Binding-site contacts:
Ligand atom C2 contacts residue GLU201 of chain 2.A at 3.5 Å.
Ligand atom N7 contacts residue GLY118 of chain 2.A at 3.7 Å.
Ligand atom C6 contacts residue PHE200 of chain 2.A at 3.6 Å (hydrophobic).
Ligand atom O6 contacts residue GLY118 of chain 2.A at 3.6 Å.
Ligand atom N1 contacts residue VAL217 of chain 2.A at 3.8 Å.
Ligand atom C1 contacts residue HIS86 of chain 2.A at 3.7 Å.
Ligand atom N2 contacts residue LEU195 of chain 2.A at 3.4 Å.
Ligand atom C2 contacts residue MET219 of chain 2.A at 3.7 Å (hydrophobic).
Ligand atom O2 contacts residue ASN115 of chain 2.A at 3.5 Å.
Ligand atom N3 contacts residue MET219 of chain 2.A at 3.6 Å.
Ligand atom N7 contacts residue ASN243 of chain 2.A at 3.2 Å (h-bond).
Ligand atom C8 contacts residue THR242 of chain 2.A at 3.6 Å.
Ligand atom O4 contacts residue HIS86 of chain 2.A at 2.8 Å (h-bond).
Ligand atom O5' contacts residue VAL260 of chain 2.A at 3.4 Å.
Ligand atom N7 contacts residue THR242 of chain 2.A at 3.7 Å.
Ligand atom N2 contacts residue VAL217 of chain 2.A at 3.5 Å.
Ligand atom P contacts residue SER220 of chain 2.A at 3.8 Å.
Ligand atom O3 contacts residue ASN115 of chain 2.A at 3.4 Å.
Ligand atom O3' contacts residue TYR88 of chain 2.A at 3.3 Å (h-bond).
Ligand atom O4 contacts residue ARG84 of chain 2.A at 3.0 Å (salt-bridge).
Ligand atom O3 contacts residue ALA116 of chain 2.A at 3.0 Å (h-bond).
Ligand atom N1 contacts residue GLU201 of chain 2.A at 3.0 Å (salt-bridge).
Ligand atom N2 contacts residue GLU201 of chain 2.A at 2.7 Å (salt-bridge).
Ligand atom C3' contacts residue MET219 of chain 2.A at 3.7 Å (hydrophobic).
Ligand atom C5 contacts residue GLY118 of chain 2.A at 3.7 Å.
Ligand atom O3 contacts residue SER33 of chain 2.A at 2.9 Å (h-bond).
Ligand atom O6 contacts residue ASN243 of chain 2.A at 3.6 Å.
Ligand atom O6 contacts residue PHE200 of chain 2.A at 3.7 Å.
Ligand atom O5' contacts residue HIS257 of chain 2.A at 2.7 Å (h-bond).
Ligand atom C5' contacts residue HIS257 of chain 2.A at 3.5 Å.
Ligand atom C2 contacts residue VAL217 of chain 2.A at 3.6 Å (hydrophobic).
Ligand atom O3 contacts residue GLY32 of chain 2.A at 3.4 Å.
Ligand atom N2 contacts residue MET219 of chain 2.A at 3.6 Å.
Ligand atom C5 contacts residue PHE200 of chain 2.A at 3.6 Å (hydrophobic).
Ligand atom C1P contacts residue SER33 of chain 2.A at 3.4 Å.
Ligand atom O2' contacts residue MET219 of chain 2.A at 3.5 Å (h-bond).
Ligand atom N9 contacts residue ALA116 of chain 2.A at 3.6 Å (h-bond).
Ligand atom C1' contacts residue ALA116 of chain 2.A at 3.2 Å (hydrophobic).
Ligand atom O2 contacts residue SER220 of chain 2.A at 2.7 Å (h-bond).
Ligand atom O4 contacts residue SER220 of chain 2.A at 3.7 Å.

A small-molecule ligand and the protein it binds are described below.
Small molecule (SMILES): Nc1nc2c(ncn2[C@@H]2O[C@H](CO)[C@H]3O[C@@H](CP(=O)(O)O)O[C@H]32)c(=O)[nH]1

Sequence of chain 2.A:
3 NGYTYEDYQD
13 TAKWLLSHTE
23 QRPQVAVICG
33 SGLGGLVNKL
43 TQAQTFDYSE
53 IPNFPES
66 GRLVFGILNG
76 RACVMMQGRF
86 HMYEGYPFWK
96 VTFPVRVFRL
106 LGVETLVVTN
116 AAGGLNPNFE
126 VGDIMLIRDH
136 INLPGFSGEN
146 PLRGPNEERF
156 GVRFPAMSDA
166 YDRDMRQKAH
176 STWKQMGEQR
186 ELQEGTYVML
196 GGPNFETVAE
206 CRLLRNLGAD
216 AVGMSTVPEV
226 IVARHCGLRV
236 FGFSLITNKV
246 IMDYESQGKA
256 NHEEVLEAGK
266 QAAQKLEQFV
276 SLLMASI

Sequence of chain 3.A:
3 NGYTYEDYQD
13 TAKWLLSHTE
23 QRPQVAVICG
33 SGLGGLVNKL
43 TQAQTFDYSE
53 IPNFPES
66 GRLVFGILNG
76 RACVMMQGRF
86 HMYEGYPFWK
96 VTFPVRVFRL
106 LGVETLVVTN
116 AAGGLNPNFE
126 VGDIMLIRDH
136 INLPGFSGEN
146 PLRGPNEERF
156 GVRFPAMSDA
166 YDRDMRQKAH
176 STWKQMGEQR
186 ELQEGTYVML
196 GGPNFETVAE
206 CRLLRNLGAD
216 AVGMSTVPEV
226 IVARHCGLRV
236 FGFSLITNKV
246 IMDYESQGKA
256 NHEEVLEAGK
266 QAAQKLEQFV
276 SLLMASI